The protein below binds the small molecule below.
Small molecule (SMILES): CC(=O)N[C@@H]1[C@@H](O)[C@H](O)[C@@H](CO)O[C@H]1O

Binding-site contacts:
Ligand atom N2 contacts residue ASN199 of chain 1.D at 2.9 Å (h-bond).
Ligand atom C6 contacts residue THR201 of chain 1.D at 4.1 Å.
Ligand atom C3 contacts residue ARG226 of chain 1.D at 3.8 Å.
Ligand atom C5 contacts residue ARG226 of chain 1.D at 3.4 Å.
Ligand atom C4 contacts residue ARG226 of chain 1.D at 4.1 Å.
Ligand atom O4 contacts residue ARG226 of chain 1.D at 4.4 Å.
Ligand atom C7 contacts residue ASN199 of chain 1.D at 3.6 Å.
Ligand atom C1 contacts residue ASN72 of chain 1.D at 4.5 Å.
Ligand atom C4 contacts residue ASN199 of chain 1.D at 4.2 Å.
Ligand atom C8 contacts residue ASN199 of chain 1.D at 3.9 Å.
Ligand atom O5 contacts residue ARG226 of chain 1.D at 3.8 Å.
Ligand atom C2 contacts residue ARG226 of chain 1.D at 4.1 Å.
Ligand atom C1 contacts residue ASN199 of chain 1.D at 1.4 Å.
Ligand atom C3 contacts residue ASN199 of chain 1.D at 3.8 Å.
Ligand atom O7 contacts residue ASN199 of chain 1.D at 4.5 Å.
Ligand atom C5 contacts residue ASN199 of chain 1.D at 3.7 Å.
Ligand atom O5 contacts residue ASN199 of chain 1.D at 2.4 Å (h-bond).
Ligand atom O5 contacts residue THR201 of chain 1.D at 4.0 Å.
Ligand atom N2 contacts residue ARG226 of chain 1.D at 4.4 Å.
Ligand atom C1 contacts residue ARG226 of chain 1.D at 3.5 Å.
Ligand atom O7 contacts residue VAL195 of chain 1.D at 3.4 Å.
Ligand atom C7 contacts residue VAL195 of chain 1.D at 4.2 Å (hydrophobic).
Ligand atom C2 contacts residue ASN199 of chain 1.D at 2.5 Å.
Ligand atom N2 contacts residue VAL195 of chain 1.D at 4.3 Å.

Sequence of chain 1.D:
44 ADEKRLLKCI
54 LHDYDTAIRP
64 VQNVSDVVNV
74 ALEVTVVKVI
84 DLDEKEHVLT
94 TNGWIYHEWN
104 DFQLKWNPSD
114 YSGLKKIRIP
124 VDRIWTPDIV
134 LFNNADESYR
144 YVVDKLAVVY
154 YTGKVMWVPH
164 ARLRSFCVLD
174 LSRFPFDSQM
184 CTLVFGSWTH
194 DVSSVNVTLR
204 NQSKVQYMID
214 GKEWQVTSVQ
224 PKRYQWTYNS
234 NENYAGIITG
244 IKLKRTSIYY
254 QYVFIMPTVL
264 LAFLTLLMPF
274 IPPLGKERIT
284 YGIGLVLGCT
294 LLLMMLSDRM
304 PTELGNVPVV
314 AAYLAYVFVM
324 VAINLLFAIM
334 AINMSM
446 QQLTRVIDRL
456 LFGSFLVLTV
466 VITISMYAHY